Sequence of chain 1.A:
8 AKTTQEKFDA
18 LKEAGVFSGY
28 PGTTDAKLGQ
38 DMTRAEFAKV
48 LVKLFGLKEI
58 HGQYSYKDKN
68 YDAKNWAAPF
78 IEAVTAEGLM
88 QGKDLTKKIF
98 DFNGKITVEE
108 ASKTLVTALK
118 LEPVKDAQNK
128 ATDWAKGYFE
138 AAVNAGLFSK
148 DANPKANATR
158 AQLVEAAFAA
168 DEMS

Binding-site contacts:
Ligand atom OAX contacts residue ARG41 of chain 1.A at 2.9 Å (salt-bridge).
Ligand atom CAY contacts residue ARG41 of chain 1.A at 3.3 Å.
Ligand atom NBF contacts residue GLY89 of chain 1.A at 3.0 Å (h-bond).
Ligand atom CBG contacts residue GLY89 of chain 1.A at 3.8 Å.
Ligand atom CBG contacts residue LYS90 of chain 1.A at 3.4 Å.
Ligand atom O7 contacts residue TRP131 of chain 1.A at 3.1 Å.
Ligand atom CBI contacts residue GLY89 of chain 1.A at 3.6 Å.
Ligand atom CAY contacts residue GLU107 of chain 1.A at 3.7 Å.
Ligand atom OAV contacts residue MET87 of chain 1.A at 3.7 Å.
Ligand atom OAW contacts residue GLN88 of chain 1.A at 2.6 Å (h-bond).
Ligand atom OAR contacts residue TRP131 of chain 1.A at 3.7 Å.
Ligand atom OAV contacts residue ARG41 of chain 1.A at 2.8 Å (salt-bridge).
Ligand atom C6 contacts residue LYS110 of chain 1.A at 3.7 Å.
Ligand atom CAQ contacts residue GLY89 of chain 1.A at 3.4 Å.
Ligand atom OAX contacts residue GLU107 of chain 1.A at 3.4 Å.
Ligand atom CAU contacts residue GLY89 of chain 1.A at 3.5 Å.
Ligand atom CBI contacts residue GLN88 of chain 1.A at 3.8 Å.
Ligand atom O6 contacts residue TYR135 of chain 1.A at 3.7 Å.
Ligand atom OAW contacts residue GLY89 of chain 1.A at 3.4 Å (h-bond).
Ligand atom NBF contacts residue LYS90 of chain 1.A at 3.5 Å (salt-bridge).
Ligand atom O6 contacts residue LYS110 of chain 1.A at 3.4 Å.
Ligand atom OBC contacts residue LYS90 of chain 1.A at 3.6 Å (salt-bridge).
Ligand atom C2 contacts residue GLN88 of chain 1.A at 3.6 Å.
Ligand atom O5 contacts residue TRP131 of chain 1.A at 3.8 Å.
Ligand atom O3 contacts residue GLN88 of chain 1.A at 3.7 Å.
Ligand atom CAY contacts residue LYS90 of chain 1.A at 3.7 Å.
Ligand atom CAY contacts residue GLY89 of chain 1.A at 3.8 Å.
Ligand atom CBI contacts residue LEU92 of chain 1.A at 3.7 Å (hydrophobic).
Ligand atom CAU contacts residue GLN88 of chain 1.A at 3.5 Å.
Ligand atom OAW contacts residue MET87 of chain 1.A at 3.4 Å.
Ligand atom C5 contacts residue TRP131 of chain 1.A at 3.7 Å (hydrophobic).
Ligand atom OBA contacts residue LYS90 of chain 1.A at 3.4 Å.
Ligand atom OAV contacts residue GLY89 of chain 1.A at 3.0 Å (h-bond).
Ligand atom CBI contacts residue LYS90 of chain 1.A at 3.2 Å.
Ligand atom OAV contacts residue GLN88 of chain 1.A at 3.6 Å (h-bond).
Ligand atom C6 contacts residue TRP131 of chain 1.A at 3.7 Å (hydrophobic).
Ligand atom O1 contacts residue GLN88 of chain 1.A at 3.8 Å.
Ligand atom CAZ contacts residue GLY89 of chain 1.A at 3.8 Å.
Ligand atom OBA contacts residue GLY89 of chain 1.A at 3.6 Å.
Ligand atom CBI contacts residue ASP91 of chain 1.A at 3.6 Å.

The protein below binds the small molecule below.
Small molecule (SMILES): CO[C@@H]1O[C@@H]2CO[C@](C)(C(=O)O)O[C@H]2[C@H](O[C@@H]2O[C@H](CO)[C@@H](O)[C@H](O)[C@H]2NC(C)=O)[C@@H]1NC(C)=O